Sequence of chain 1.D:
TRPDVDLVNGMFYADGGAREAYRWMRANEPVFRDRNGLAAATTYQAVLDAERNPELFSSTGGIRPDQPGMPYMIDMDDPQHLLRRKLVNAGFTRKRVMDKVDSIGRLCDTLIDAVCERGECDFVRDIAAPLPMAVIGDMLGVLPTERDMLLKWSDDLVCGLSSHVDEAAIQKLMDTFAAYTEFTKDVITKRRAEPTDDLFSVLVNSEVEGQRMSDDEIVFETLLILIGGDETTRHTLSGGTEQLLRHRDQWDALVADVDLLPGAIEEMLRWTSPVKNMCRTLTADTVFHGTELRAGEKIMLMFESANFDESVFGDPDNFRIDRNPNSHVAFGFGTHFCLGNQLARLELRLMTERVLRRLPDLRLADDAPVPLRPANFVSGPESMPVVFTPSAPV

Binding-site contacts:
Ligand atom C4 contacts residue GLN72 of chain 1.D at 3.7 Å.
Ligand atom C21 contacts residue LEU229 of chain 1.D at 3.9 Å (hydrophobic).
Ligand atom C25 contacts residue GLY233 of chain 1.D at 3.8 Å.
Ligand atom C16 contacts residue PHE382 of chain 1.D at 3.9 Å (hydrophobic).
Ligand atom C3 contacts residue MET179 of chain 1.D at 3.8 Å (hydrophobic).
Ligand atom C21 contacts residue ILE232 of chain 1.D at 3.7 Å (hydrophobic).
Ligand atom C12 contacts residue TYR77 of chain 1.D at 4.0 Å (hydrophobic).
Ligand atom O1 contacts residue MET179 of chain 1.D at 3.5 Å.
Ligand atom C19 contacts residue PHE182 of chain 1.D at 3.9 Å (hydrophobic).
Ligand atom C6 contacts residue LEU178 of chain 1.D at 4.1 Å (hydrophobic).
Ligand atom C27 contacts residue VAL383 of chain 1.D at 4.0 Å (hydrophobic).
Ligand atom C19 contacts residue LEU162 of chain 1.D at 4.0 Å (hydrophobic).
Ligand atom C17 contacts residue TYR77 of chain 1.D at 3.6 Å (hydrophobic).
Ligand atom C6 contacts residue GLN72 of chain 1.D at 3.8 Å.
Ligand atom C2 contacts residue PHE182 of chain 1.D at 3.5 Å (hydrophobic).
Ligand atom C19 contacts residue LEU178 of chain 1.D at 3.7 Å (hydrophobic).
Ligand atom C23 contacts residue LEU229 of chain 1.D at 3.9 Å (hydrophobic).
Ligand atom C11 contacts residue LEU228 of chain 1.D at 3.9 Å (hydrophobic).
Ligand atom C1 contacts residue PHE182 of chain 1.D at 3.9 Å (hydrophobic).
Ligand atom C4 contacts residue MET179 of chain 1.D at 4.1 Å (hydrophobic).
Ligand atom C24 contacts residue PHE382 of chain 1.D at 3.9 Å (hydrophobic).
Ligand atom C11 contacts residue PHE225 of chain 1.D at 4.1 Å (hydrophobic).
Ligand atom C23 contacts residue PHE382 of chain 1.D at 3.8 Å (hydrophobic).
Ligand atom C4 contacts residue MET75 of chain 1.D at 3.9 Å (hydrophobic).
Ligand atom C7 contacts residue GLN72 of chain 1.D at 4.0 Å.
Ligand atom C15 contacts residue ARG69 of chain 1.D at 3.8 Å.
Ligand atom C12 contacts residue LEU228 of chain 1.D at 4.0 Å (hydrophobic).
Ligand atom C24 contacts residue LEU229 of chain 1.D at 3.5 Å (hydrophobic).
Ligand atom C21 contacts residue LEU228 of chain 1.D at 3.9 Å (hydrophobic).
Ligand atom C22 contacts residue ILE68 of chain 1.D at 4.0 Å (hydrophobic).
Ligand atom C27 contacts residue PHE382 of chain 1.D at 4.0 Å (hydrophobic).
Ligand atom C15 contacts residue LEU166 of chain 1.D at 4.0 Å (hydrophobic).
Ligand atom C27 contacts residue THR237 of chain 1.D at 3.8 Å.
Ligand atom C27 contacts residue GLY233 of chain 1.D at 4.0 Å.
Ligand atom C5 contacts residue MET75 of chain 1.D at 4.1 Å (hydrophobic).
Ligand atom C26 contacts residue HEM1 of chain 1.L at 3.6 Å.
Ligand atom C1 contacts residue PHE225 of chain 1.D at 3.8 Å (hydrophobic).
Ligand atom C22 contacts residue PHE382 of chain 1.D at 3.8 Å (hydrophobic).
Ligand atom C26 contacts residue MET283 of chain 1.D at 4.0 Å (hydrophobic).
Ligand atom C23 contacts residue ILE232 of chain 1.D at 3.7 Å (hydrophobic).

The protein below binds the small molecule below.
Small molecule (SMILES): CC(C)CCC[C@@H](C)[C@H]1CC[C@H]2[C@@H]3CCC4=CC(=O)CC[C@]4(C)[C@H]3CC[C@]12C